Sequence of chain 1.B:
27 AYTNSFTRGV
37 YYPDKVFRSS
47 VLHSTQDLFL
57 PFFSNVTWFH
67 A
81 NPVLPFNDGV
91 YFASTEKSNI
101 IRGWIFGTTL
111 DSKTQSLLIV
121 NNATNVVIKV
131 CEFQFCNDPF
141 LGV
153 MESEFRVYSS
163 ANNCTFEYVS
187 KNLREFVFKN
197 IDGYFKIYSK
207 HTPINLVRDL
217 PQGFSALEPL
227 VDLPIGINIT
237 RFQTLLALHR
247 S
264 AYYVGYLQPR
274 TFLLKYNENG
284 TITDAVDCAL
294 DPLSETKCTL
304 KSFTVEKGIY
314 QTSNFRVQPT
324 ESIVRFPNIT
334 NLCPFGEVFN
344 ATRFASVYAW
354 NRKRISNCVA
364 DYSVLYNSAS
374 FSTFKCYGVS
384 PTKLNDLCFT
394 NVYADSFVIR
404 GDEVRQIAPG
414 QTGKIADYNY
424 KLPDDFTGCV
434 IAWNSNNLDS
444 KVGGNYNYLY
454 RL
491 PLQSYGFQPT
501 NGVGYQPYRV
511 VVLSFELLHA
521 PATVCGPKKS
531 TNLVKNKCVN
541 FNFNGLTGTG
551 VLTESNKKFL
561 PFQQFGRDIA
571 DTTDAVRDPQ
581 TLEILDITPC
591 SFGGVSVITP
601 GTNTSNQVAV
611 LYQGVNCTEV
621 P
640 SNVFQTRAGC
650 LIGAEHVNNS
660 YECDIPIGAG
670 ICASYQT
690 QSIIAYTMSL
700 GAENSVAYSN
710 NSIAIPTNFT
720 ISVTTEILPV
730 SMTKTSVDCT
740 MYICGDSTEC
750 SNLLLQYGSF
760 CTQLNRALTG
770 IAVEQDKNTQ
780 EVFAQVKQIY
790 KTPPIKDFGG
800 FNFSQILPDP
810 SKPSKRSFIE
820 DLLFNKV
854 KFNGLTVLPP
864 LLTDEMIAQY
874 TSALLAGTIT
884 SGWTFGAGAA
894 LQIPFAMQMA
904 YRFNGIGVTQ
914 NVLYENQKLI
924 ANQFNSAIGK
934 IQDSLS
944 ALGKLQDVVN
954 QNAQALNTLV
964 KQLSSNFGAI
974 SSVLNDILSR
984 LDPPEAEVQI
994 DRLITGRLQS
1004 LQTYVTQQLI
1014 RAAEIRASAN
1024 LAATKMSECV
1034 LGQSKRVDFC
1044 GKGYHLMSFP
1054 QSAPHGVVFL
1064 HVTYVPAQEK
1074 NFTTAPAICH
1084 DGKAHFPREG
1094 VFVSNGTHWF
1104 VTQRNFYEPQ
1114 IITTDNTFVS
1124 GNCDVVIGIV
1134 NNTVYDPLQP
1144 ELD

The small molecule below binds the protein below.
Small molecule (SMILES): CC(=O)N[C@H]1[C@H](O[C@H]2[C@H](O)[C@@H](NC(C)=O)CO[C@@H]2CO)O[C@H](CO)[C@@H](O)[C@@H]1O

Binding-site contacts:
Ligand atom C3 contacts residue ASN331 of chain 1.B at 3.9 Å.
Ligand atom C1 contacts residue GLN580 of chain 1.B at 4.0 Å.
Ligand atom C4 contacts residue ASN331 of chain 1.B at 4.3 Å.
Ligand atom C5 contacts residue ASN331 of chain 1.B at 3.6 Å.
Ligand atom C7 contacts residue ASN331 of chain 1.B at 3.8 Å.
Ligand atom O5 contacts residue ASN331 of chain 1.B at 2.3 Å (h-bond).
Ligand atom N2 contacts residue ASN331 of chain 1.B at 2.7 Å (h-bond).
Ligand atom C5 contacts residue GLN580 of chain 1.B at 4.3 Å.
Ligand atom O5 contacts residue GLN580 of chain 1.B at 4.3 Å.
Ligand atom C8 contacts residue ASN331 of chain 1.B at 4.1 Å.
Ligand atom C2 contacts residue ASN331 of chain 1.B at 2.5 Å.
Ligand atom C1 contacts residue ASN331 of chain 1.B at 1.5 Å.